Binding-site contacts:
Ligand atom P contacts residue TYR271 of chain 57.A at 4.5 Å.
Ligand atom C5' contacts residue ASN491 of chain 57.A at 4.0 Å.
Ligand atom P contacts residue ASN491 of chain 57.A at 3.0 Å.
Ligand atom C5' contacts residue ASP273 of chain 57.A at 3.8 Å.
Ligand atom O5' contacts residue ASP273 of chain 57.A at 4.1 Å.
Ligand atom OP1 contacts residue ASP273 of chain 57.A at 3.3 Å.
Ligand atom OP2 contacts residue ASN491 of chain 57.A at 1.7 Å (h-bond).
Ligand atom P contacts residue ASP273 of chain 57.A at 2.8 Å.
Ligand atom O5' contacts residue ASN491 of chain 57.A at 3.5 Å (h-bond).
Ligand atom OP1 contacts residue TYR271 of chain 57.A at 3.1 Å (h-bond).
Ligand atom OP2 contacts residue ASP273 of chain 57.A at 2.4 Å.
Ligand atom OP1 contacts residue ASN491 of chain 57.A at 3.6 Å.
Ligand atom OP1 contacts residue PHE272 of chain 57.A at 3.4 Å.
Ligand atom P contacts residue PHE272 of chain 57.A at 4.3 Å.

The protein below binds the small molecule below.
Small molecule (SMILES): Nc1ncnc2c1ncn2[C@H]1C[C@H](O)[C@@H](COP(=O)(O)O)O1

Sequence of chain 57.A:
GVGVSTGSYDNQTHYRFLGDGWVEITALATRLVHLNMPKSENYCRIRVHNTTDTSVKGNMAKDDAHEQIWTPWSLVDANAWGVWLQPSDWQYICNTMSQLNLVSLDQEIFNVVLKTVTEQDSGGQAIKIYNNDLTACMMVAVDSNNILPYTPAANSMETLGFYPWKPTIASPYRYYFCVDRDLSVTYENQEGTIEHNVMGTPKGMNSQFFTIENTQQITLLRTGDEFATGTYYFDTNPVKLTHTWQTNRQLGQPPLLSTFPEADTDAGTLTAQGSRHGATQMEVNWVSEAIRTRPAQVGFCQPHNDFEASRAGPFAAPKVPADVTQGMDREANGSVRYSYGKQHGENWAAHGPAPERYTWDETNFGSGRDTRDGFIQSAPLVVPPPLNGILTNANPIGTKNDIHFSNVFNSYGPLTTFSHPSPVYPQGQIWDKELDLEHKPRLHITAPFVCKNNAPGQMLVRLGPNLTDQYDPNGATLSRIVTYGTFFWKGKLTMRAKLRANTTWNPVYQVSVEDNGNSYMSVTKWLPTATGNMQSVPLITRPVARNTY